Sequence of chain 2.A:
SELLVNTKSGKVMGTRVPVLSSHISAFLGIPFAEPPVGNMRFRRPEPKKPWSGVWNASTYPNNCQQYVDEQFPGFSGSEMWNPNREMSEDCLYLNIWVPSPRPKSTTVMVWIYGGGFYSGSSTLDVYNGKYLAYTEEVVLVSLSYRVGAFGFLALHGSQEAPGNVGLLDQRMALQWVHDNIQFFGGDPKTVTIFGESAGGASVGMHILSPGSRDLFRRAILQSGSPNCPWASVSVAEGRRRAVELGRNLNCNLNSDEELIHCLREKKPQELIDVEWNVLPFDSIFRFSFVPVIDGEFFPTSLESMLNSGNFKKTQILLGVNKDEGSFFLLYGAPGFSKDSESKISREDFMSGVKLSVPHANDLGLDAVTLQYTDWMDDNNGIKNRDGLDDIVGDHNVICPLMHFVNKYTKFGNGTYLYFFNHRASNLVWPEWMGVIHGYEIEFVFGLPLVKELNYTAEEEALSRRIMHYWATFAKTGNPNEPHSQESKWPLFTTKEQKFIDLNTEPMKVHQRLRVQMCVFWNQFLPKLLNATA

Binding-site contacts:
Ligand atom O6 contacts residue LEU450 of chain 2.A at 4.1 Å.
Ligand atom O5 contacts residue ASN429 of chain 2.A at 3.2 Å.
Ligand atom C3 contacts residue SER79 of chain 2.A at 4.3 Å.
Ligand atom C1 contacts residue ASN457 of chain 2.A at 3.9 Å.
Ligand atom O3 contacts residue ASN429 of chain 2.A at 3.3 Å (h-bond).
Ligand atom C5 contacts residue NAG1 of chain 2.B at 3.9 Å.
Ligand atom O6 contacts residue GLU445 of chain 2.A at 4.0 Å.
Ligand atom O3 contacts residue VAL431 of chain 2.A at 4.2 Å.
Ligand atom C2 contacts residue VAL431 of chain 2.A at 3.7 Å (hydrophobic).
Ligand atom C1 contacts residue LEU456 of chain 2.A at 4.2 Å (hydrophobic).
Ligand atom O5 contacts residue NAG1 of chain 2.B at 3.5 Å.
Ligand atom C5 contacts residue ASN429 of chain 2.A at 3.7 Å.
Ligand atom O6 contacts residue ASN457 of chain 2.A at 4.0 Å.
Ligand atom O3 contacts residue SER79 of chain 2.A at 4.1 Å.
Ligand atom C1 contacts residue ASN429 of chain 2.A at 3.9 Å.
Ligand atom O6 contacts residue NAG1 of chain 2.B at 3.2 Å (h-bond).
Ligand atom C5 contacts residue LEU456 of chain 2.A at 3.6 Å (hydrophobic).
Ligand atom C6 contacts residue GLU455 of chain 2.A at 3.8 Å.
Ligand atom C2 contacts residue ASN429 of chain 2.A at 3.5 Å.
Ligand atom O6 contacts residue TYR458 of chain 2.A at 3.1 Å (h-bond).
Ligand atom C6 contacts residue GLU445 of chain 2.A at 4.2 Å.
Ligand atom C1 contacts residue NAG1 of chain 2.B at 3.4 Å.
Ligand atom O5 contacts residue LEU456 of chain 2.A at 3.7 Å.
Ligand atom C3 contacts residue ASN429 of chain 2.A at 4.1 Å.
Ligand atom O4 contacts residue LEU456 of chain 2.A at 3.9 Å.
Ligand atom O2 contacts residue VAL431 of chain 2.A at 3.2 Å.
Ligand atom O5 contacts residue ASN457 of chain 2.A at 2.9 Å (h-bond).
Ligand atom C4 contacts residue ASN429 of chain 2.A at 4.0 Å.
Ligand atom C6 contacts residue ASN457 of chain 2.A at 3.3 Å.
Ligand atom O6 contacts residue GLU455 of chain 2.A at 4.1 Å.
Ligand atom C6 contacts residue TYR458 of chain 2.A at 2.6 Å (hydrophobic).
Ligand atom C5 contacts residue ASN457 of chain 2.A at 3.3 Å.
Ligand atom C6 contacts residue ASN429 of chain 2.A at 4.0 Å.
Ligand atom O4 contacts residue ASN429 of chain 2.A at 3.0 Å.
Ligand atom C6 contacts residue LEU456 of chain 2.A at 3.1 Å (hydrophobic).
Ligand atom C6 contacts residue NAG1 of chain 2.B at 3.0 Å.
Ligand atom C5 contacts residue TYR458 of chain 2.A at 3.9 Å (hydrophobic).
Ligand atom C3 contacts residue VAL431 of chain 2.A at 3.9 Å (hydrophobic).
Ligand atom O6 contacts residue LEU456 of chain 2.A at 2.9 Å (h-bond).
Ligand atom O2 contacts residue ASN429 of chain 2.A at 3.9 Å.

A protein and the small-molecule ligand that binds it are described below.
Small molecule (SMILES): CC(=O)N[C@H]1CO[C@H](CO)[C@@H](O[C@H]2O[C@H](CO)[C@@H](O)[C@H](O)[C@@H]2O)[C@@H]1O